Sequence of chain 1.C:
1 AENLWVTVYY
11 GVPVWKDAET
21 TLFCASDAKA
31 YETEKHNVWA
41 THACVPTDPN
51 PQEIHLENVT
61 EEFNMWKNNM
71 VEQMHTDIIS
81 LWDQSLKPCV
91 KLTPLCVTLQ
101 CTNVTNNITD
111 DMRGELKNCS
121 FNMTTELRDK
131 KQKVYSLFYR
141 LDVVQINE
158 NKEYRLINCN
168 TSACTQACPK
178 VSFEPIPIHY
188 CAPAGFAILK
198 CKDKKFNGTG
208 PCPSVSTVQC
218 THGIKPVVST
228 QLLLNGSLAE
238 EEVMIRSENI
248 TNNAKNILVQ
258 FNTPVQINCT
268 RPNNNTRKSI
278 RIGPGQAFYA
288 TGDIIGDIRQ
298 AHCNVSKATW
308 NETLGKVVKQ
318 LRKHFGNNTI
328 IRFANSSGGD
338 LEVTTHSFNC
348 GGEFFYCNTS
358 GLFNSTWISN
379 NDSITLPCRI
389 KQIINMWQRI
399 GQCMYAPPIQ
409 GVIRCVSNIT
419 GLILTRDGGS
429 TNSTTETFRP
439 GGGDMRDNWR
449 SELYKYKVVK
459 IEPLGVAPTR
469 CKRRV

A protein and the small-molecule ligand that binds it are described below.
Small molecule (SMILES): CC(=O)N[C@@H]1[C@@H](O)[C@H](O)[C@@H](CO)O[C@H]1O

Binding-site contacts:
Ligand atom N2 contacts residue ASN308 of chain 1.C at 3.1 Å (h-bond).
Ligand atom C4 contacts residue ASN308 of chain 1.C at 4.2 Å.
Ligand atom O5 contacts residue ASN308 of chain 1.C at 2.3 Å (h-bond).
Ligand atom O6 contacts residue THR363 of chain 1.C at 4.3 Å.
Ligand atom C1 contacts residue ASN308 of chain 1.C at 1.4 Å.
Ligand atom C4 contacts residue TRP364 of chain 1.C at 4.4 Å (hydrophobic).
Ligand atom C7 contacts residue ASN308 of chain 1.C at 4.2 Å.
Ligand atom C3 contacts residue ASN308 of chain 1.C at 3.9 Å.
Ligand atom O5 contacts residue TRP364 of chain 1.C at 4.5 Å.
Ligand atom C5 contacts residue ASN308 of chain 1.C at 3.6 Å.
Ligand atom C2 contacts residue ASN308 of chain 1.C at 2.6 Å.